A small-molecule ligand and the protein it binds are described below.
Small molecule (SMILES): Cc1cc(CCCOc2c(C)cc(-c3coc(C)n3)cc2C)on1

Binding-site contacts:
Ligand atom C3 contacts residue LEU100 of chain 12.A at 3.9 Å (hydrophobic).
Ligand atom O1B contacts residue ILE98 of chain 12.A at 2.9 Å.
Ligand atom O1 contacts residue LEU100 of chain 12.A at 4.0 Å.
Ligand atom C1C contacts residue MET214 of chain 12.A at 3.7 Å (hydrophobic).
Ligand atom C4B contacts residue PHE179 of chain 12.A at 3.9 Å (hydrophobic).
Ligand atom C1A contacts residue TYR144 of chain 12.A at 3.1 Å (hydrophobic).
Ligand atom O1 contacts residue MET214 of chain 12.A at 3.2 Å.
Ligand atom C6B contacts residue LEU181 of chain 12.A at 3.3 Å (hydrophobic).
Ligand atom C2A contacts residue TYR144 of chain 12.A at 3.7 Å (hydrophobic).
Ligand atom CM2 contacts residue ILE122 of chain 12.A at 3.7 Å (hydrophobic).
Ligand atom CM6 contacts residue LEU184 of chain 12.A at 3.4 Å (hydrophobic).
Ligand atom C5B contacts residue LEU181 of chain 12.A at 3.3 Å (hydrophobic).
Ligand atom O5A contacts residue ALA166 of chain 12.A at 3.9 Å.
Ligand atom C4A contacts residue TYR144 of chain 12.A at 3.8 Å (hydrophobic).
Ligand atom C4 contacts residue TYR190 of chain 12.A at 3.8 Å (hydrophobic).
Ligand atom C6B contacts residue ILE98 of chain 12.A at 3.6 Å (hydrophobic).
Ligand atom CM6 contacts residue TYR144 of chain 12.A at 3.7 Å (hydrophobic).
Ligand atom C2B contacts residue ILE122 of chain 12.A at 3.9 Å (hydrophobic).
Ligand atom C5 contacts residue MET214 of chain 12.A at 3.6 Å (hydrophobic).
Ligand atom N3A contacts residue LEU217 of chain 12.A at 3.4 Å.
Ligand atom CM4 contacts residue PHE179 of chain 12.A at 3.9 Å (hydrophobic).
Ligand atom C1B contacts residue ILE98 of chain 12.A at 3.6 Å (hydrophobic).
Ligand atom CM2 contacts residue ILE236 of chain 12.A at 4.0 Å (hydrophobic).
Ligand atom C5B contacts residue TYR144 of chain 12.A at 3.6 Å (hydrophobic).
Ligand atom O5A contacts residue TYR144 of chain 12.A at 3.1 Å.
Ligand atom CM3 contacts residue TYR190 of chain 12.A at 3.9 Å (hydrophobic).
Ligand atom N3A contacts residue PHE179 of chain 12.A at 3.0 Å.
Ligand atom C4B contacts residue LEU181 of chain 12.A at 3.8 Å (hydrophobic).
Ligand atom CM4 contacts residue TYR142 of chain 12.A at 3.1 Å (hydrophobic).
Ligand atom CM4 contacts residue VAL168 of chain 12.A at 3.5 Å (hydrophobic).
Ligand atom N2 contacts residue MET214 of chain 12.A at 3.8 Å.
Ligand atom C1B contacts residue LEU181 of chain 12.A at 3.8 Å (hydrophobic).
Ligand atom C2A contacts residue PHE179 of chain 12.A at 3.3 Å (hydrophobic).
Ligand atom C2C contacts residue ILE98 of chain 12.A at 4.0 Å (hydrophobic).
Ligand atom N2 contacts residue LEU100 of chain 12.A at 3.8 Å.
Ligand atom O5A contacts residue PHE179 of chain 12.A at 3.7 Å.
Ligand atom C1A contacts residue PHE179 of chain 12.A at 3.5 Å (hydrophobic).
Ligand atom C2B contacts residue ILE98 of chain 12.A at 3.9 Å (hydrophobic).
Ligand atom CM6 contacts residue LEU181 of chain 12.A at 3.7 Å (hydrophobic).
Ligand atom C4A contacts residue PHE179 of chain 12.A at 3.3 Å (hydrophobic).

Sequence of chain 12.A:
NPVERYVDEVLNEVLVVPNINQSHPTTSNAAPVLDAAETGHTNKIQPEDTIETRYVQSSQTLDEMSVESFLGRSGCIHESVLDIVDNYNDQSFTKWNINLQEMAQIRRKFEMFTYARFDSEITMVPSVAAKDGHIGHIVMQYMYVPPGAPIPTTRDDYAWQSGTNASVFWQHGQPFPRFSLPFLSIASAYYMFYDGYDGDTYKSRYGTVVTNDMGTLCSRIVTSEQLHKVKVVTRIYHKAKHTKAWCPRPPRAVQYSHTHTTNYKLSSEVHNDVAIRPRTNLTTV

Sequence of chain 12.C:
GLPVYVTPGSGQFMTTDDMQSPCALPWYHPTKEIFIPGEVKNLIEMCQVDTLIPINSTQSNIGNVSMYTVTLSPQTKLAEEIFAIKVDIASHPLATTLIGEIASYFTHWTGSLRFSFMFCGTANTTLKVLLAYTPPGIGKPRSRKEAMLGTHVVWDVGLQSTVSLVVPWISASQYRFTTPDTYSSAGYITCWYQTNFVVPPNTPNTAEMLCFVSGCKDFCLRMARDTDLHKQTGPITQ